Sequence of chain 26.C:
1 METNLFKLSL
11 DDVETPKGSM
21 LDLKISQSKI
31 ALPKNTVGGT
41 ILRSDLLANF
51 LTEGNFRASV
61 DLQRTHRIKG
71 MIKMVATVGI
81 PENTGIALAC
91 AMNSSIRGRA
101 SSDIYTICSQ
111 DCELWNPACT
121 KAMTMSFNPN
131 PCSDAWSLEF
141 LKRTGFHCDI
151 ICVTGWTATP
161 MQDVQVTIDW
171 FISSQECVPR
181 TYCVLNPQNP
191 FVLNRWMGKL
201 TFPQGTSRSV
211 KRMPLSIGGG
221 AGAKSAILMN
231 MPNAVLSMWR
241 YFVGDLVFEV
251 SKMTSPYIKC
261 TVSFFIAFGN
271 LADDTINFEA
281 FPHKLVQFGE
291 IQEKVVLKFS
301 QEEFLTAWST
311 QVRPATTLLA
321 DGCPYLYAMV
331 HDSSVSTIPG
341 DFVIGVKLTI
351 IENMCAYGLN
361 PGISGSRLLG

Sequence of chain 52.C:
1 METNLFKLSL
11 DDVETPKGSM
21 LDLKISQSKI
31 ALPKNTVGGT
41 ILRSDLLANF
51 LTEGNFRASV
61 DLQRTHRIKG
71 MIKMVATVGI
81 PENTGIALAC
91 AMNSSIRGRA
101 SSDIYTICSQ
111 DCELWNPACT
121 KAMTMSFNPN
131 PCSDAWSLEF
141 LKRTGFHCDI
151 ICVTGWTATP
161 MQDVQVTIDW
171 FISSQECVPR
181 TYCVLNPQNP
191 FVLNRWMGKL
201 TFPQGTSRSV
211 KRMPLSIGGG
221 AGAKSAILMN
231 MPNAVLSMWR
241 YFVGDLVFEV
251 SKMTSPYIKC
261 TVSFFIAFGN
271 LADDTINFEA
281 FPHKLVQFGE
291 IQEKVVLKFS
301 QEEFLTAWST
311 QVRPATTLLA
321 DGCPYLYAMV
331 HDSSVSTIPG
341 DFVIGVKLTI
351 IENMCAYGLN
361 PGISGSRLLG

This small molecule binds to this protein.
Small molecule (SMILES): Nc1ccn([C@@H]2O[C@H](CO[P](=O)(O)O[C@H]3[C@@H](O)[C@H](n4ccc(=O)[nH]c4=O)O[C@@H]3CO[P](=O)(O)O[C@H]3[C@@H](O)[C@H](n4ccc(N)nc4=O)O[C@@H]3CO[P](=O)(O)O[C@H]3[C@@H](O)[C@H](n4ccc(=O)[nH]c4=O)O[C@@H]3CO[P](=O)(O)O[C@H]3[C@@H](O)[C@H](n4cnc5c(=O)nc(N)[nH]c54)O[C@@H]3CO[P](=O)(O)O[C@H]3[C@@H](O)[C@H](n4cnc5c(N)ncnc54)O[C@@H]3CO)[C@@H](O)[C@H]2O)c(=O)n1

Binding-site contacts:
Ligand atom C2 contacts residue ARG180 of chain 52.C at 3.6 Å.
Ligand atom O2' contacts residue SER126 of chain 52.C at 3.6 Å (h-bond).
Ligand atom C5' contacts residue SER126 of chain 52.C at 3.9 Å.
Ligand atom OP1 contacts residue ASN4 of chain 26.C at 3.5 Å.
Ligand atom C5' contacts residue THR124 of chain 52.C at 3.5 Å.
Ligand atom OP1 contacts residue THR124 of chain 52.C at 3.8 Å.
Ligand atom OP2 contacts residue LYS7 of chain 26.C at 2.6 Å (salt-bridge).
Ligand atom O3' contacts residue THR3 of chain 26.C at 3.8 Å.
Ligand atom P contacts residue SER126 of chain 52.C at 3.7 Å.
Ligand atom O2' contacts residue MET125 of chain 52.C at 3.6 Å.
Ligand atom C1' contacts residue ARG180 of chain 52.C at 3.7 Å.
Ligand atom O4' contacts residue MET1 of chain 26.C at 3.7 Å.
Ligand atom N6 contacts residue ILE350 of chain 52.C at 4.0 Å.
Ligand atom O3' contacts residue GLU2 of chain 26.C at 3.6 Å.
Ligand atom OP1 contacts residue THR3 of chain 26.C at 2.9 Å (h-bond).
Ligand atom C2 contacts residue VAL192 of chain 52.C at 3.7 Å (hydrophobic).
Ligand atom N7 contacts residue ILE350 of chain 52.C at 3.8 Å.
Ligand atom C6 contacts residue ILE350 of chain 52.C at 3.8 Å (hydrophobic).
Ligand atom C4' contacts residue THR124 of chain 52.C at 3.6 Å.
Ligand atom C5' contacts residue GLU2 of chain 26.C at 3.2 Å.
Ligand atom C1' contacts residue PRO190 of chain 52.C at 3.9 Å (hydrophobic).
Ligand atom C4 contacts residue VAL192 of chain 52.C at 3.9 Å (hydrophobic).
Ligand atom O5' contacts residue LYS7 of chain 26.C at 3.4 Å (salt-bridge).
Ligand atom C4' contacts residue GLU2 of chain 26.C at 3.5 Å.
Ligand atom P contacts residue LYS7 of chain 26.C at 3.2 Å.
Ligand atom C4' contacts residue MET1 of chain 26.C at 3.9 Å (hydrophobic).
Ligand atom N3 contacts residue ARG180 of chain 52.C at 4.0 Å.
Ligand atom OP1 contacts residue SER126 of chain 52.C at 2.8 Å (h-bond).
Ligand atom O2' contacts residue MET1 of chain 26.C at 3.2 Å (h-bond).
Ligand atom O3' contacts residue SER126 of chain 52.C at 3.3 Å.
Ligand atom O4' contacts residue PRO190 of chain 52.C at 3.2 Å.
Ligand atom N3 contacts residue VAL192 of chain 52.C at 3.4 Å.
Ligand atom P contacts residue THR3 of chain 26.C at 3.9 Å.
Ligand atom C4' contacts residue SER126 of chain 52.C at 3.4 Å.
Ligand atom O4' contacts residue ARG180 of chain 52.C at 4.0 Å.
Ligand atom N6 contacts residue THR349 of chain 52.C at 3.9 Å.
Ligand atom OP1 contacts residue THR124 of chain 52.C at 4.0 Å.
Ligand atom OP1 contacts residue LYS7 of chain 26.C at 3.4 Å (salt-bridge).
Ligand atom O2' contacts residue ARG180 of chain 52.C at 3.9 Å.
Ligand atom C5 contacts residue ILE350 of chain 52.C at 3.6 Å (hydrophobic).